Binding-site contacts:
Ligand atom CAH contacts residue PHE105 of chain 1.B at 3.5 Å (hydrophobic).
Ligand atom SAP contacts residue LEU235 of chain 1.B at 3.8 Å.
Ligand atom NAO contacts residue SER213 of chain 1.A at 3.5 Å (h-bond).
Ligand atom CAM contacts residue PRO104 of chain 1.B at 3.8 Å (hydrophobic).
Ligand atom CAG contacts residue LEU243 of chain 1.B at 3.7 Å (hydrophobic).
Ligand atom OAB contacts residue PRO104 of chain 1.B at 3.4 Å.
Ligand atom CAK contacts residue PRO104 of chain 1.A at 3.7 Å (hydrophobic).
Ligand atom OAA contacts residue LEU235 of chain 1.B at 3.3 Å.
Ligand atom CAI contacts residue GLN238 of chain 1.B at 3.8 Å.
Ligand atom FAC contacts residue 2J91 of chain 1.D at 3.9 Å.
Ligand atom CAK contacts residue GLY215 of chain 1.A at 3.7 Å.
Ligand atom CAM contacts residue LYS214 of chain 1.A at 3.8 Å.
Ligand atom CAL contacts residue LYS214 of chain 1.A at 3.8 Å.
Ligand atom FAC contacts residue PRO104 of chain 1.A at 3.1 Å.
Ligand atom CAI contacts residue SER213 of chain 1.A at 3.7 Å.
Ligand atom CAD contacts residue 2J91 of chain 1.D at 3.9 Å.
Ligand atom OAA contacts residue ILE91 of chain 1.A at 3.7 Å.
Ligand atom CAF contacts residue LYS214 of chain 1.A at 3.5 Å.
Ligand atom NAJ contacts residue PRO104 of chain 1.B at 3.0 Å (h-bond).
Ligand atom CAF contacts residue GLY215 of chain 1.A at 3.5 Å.
Ligand atom CAN contacts residue SER213 of chain 1.A at 3.4 Å.
Ligand atom CAD contacts residue THR107 of chain 1.B at 3.6 Å.
Ligand atom CAE contacts residue SER213 of chain 1.A at 3.5 Å.
Ligand atom CAF contacts residue PRO104 of chain 1.A at 3.6 Å (hydrophobic).
Ligand atom CAL contacts residue SER213 of chain 1.A at 3.7 Å.
Ligand atom NAO contacts residue PRO104 of chain 1.B at 3.5 Å (h-bond).
Ligand atom OAB contacts residue LYS103 of chain 1.B at 3.3 Å.
Ligand atom CAG contacts residue PHE105 of chain 1.B at 3.2 Å (hydrophobic).
Ligand atom CAI contacts residue PRO104 of chain 1.B at 3.5 Å (hydrophobic).
Ligand atom CAE contacts residue THR107 of chain 1.B at 3.5 Å.
Ligand atom FAC contacts residue GLY215 of chain 1.A at 3.5 Å.
Ligand atom CAH contacts residue MET106 of chain 1.B at 3.5 Å (hydrophobic).
Ligand atom NAJ contacts residue LEU235 of chain 1.B at 3.7 Å.
Ligand atom CAG contacts residue PRO104 of chain 1.B at 3.7 Å (hydrophobic).
Ligand atom CAK contacts residue LYS214 of chain 1.A at 3.2 Å.
Ligand atom CAE contacts residue LYS214 of chain 1.A at 3.9 Å.
Ligand atom CAD contacts residue LYS214 of chain 1.A at 3.3 Å.
Ligand atom FAC contacts residue LYS214 of chain 1.A at 3.3 Å.
Ligand atom FAC contacts residue MET106 of chain 1.A at 3.8 Å.
Ligand atom FAC contacts residue THR107 of chain 1.A at 3.5 Å.

The protein below binds the small molecule below.
Small molecule (SMILES): O=S1(=O)NCN(C2CC2)c2ccc(F)cc21

Sequence of chain 1.A:
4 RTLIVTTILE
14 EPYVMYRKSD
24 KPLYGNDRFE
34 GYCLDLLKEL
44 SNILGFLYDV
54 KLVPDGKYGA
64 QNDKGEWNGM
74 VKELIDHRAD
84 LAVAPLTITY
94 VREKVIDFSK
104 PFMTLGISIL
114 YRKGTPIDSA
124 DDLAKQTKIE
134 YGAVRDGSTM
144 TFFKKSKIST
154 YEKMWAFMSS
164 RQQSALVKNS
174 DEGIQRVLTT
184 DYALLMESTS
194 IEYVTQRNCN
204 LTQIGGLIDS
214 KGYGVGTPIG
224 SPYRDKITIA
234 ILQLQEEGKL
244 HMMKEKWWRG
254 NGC

Sequence of chain 1.B:
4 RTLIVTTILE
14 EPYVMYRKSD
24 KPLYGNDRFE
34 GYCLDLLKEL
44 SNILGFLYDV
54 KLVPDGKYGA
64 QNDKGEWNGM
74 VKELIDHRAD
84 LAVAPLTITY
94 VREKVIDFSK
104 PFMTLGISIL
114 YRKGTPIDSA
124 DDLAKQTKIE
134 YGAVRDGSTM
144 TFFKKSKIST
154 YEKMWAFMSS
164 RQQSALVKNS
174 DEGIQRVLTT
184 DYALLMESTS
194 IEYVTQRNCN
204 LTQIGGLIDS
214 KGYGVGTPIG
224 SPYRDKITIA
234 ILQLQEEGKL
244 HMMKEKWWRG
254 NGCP